Binding-site contacts:
Ligand atom O10 contacts residue GLY149 of chain 1.A at 3.6 Å.
Ligand atom C1 contacts residue FAD1 of chain 1.F at 3.6 Å.
Ligand atom C28 contacts residue PHE232 of chain 1.C at 3.6 Å (hydrophobic).
Ligand atom C19 contacts residue FAD1 of chain 1.F at 3.7 Å.
Ligand atom C12 contacts residue TRP105 of chain 1.A at 3.4 Å (hydrophobic).
Ligand atom O10 contacts residue FAD1 of chain 1.F at 3.8 Å.
Ligand atom C9 contacts residue FAD1 of chain 1.F at 3.7 Å.
Ligand atom C26 contacts residue TYR128 of chain 1.C at 3.3 Å (hydrophobic).
Ligand atom C6 contacts residue FAD1 of chain 1.F at 3.5 Å.
Ligand atom O44 contacts residue TYR128 of chain 1.C at 3.5 Å (h-bond).
Ligand atom O44 contacts residue FAD1 of chain 1.F at 3.7 Å.
Ligand atom C29 contacts residue GLY150 of chain 1.A at 3.7 Å.
Ligand atom C19 contacts residue HIS161 of chain 1.A at 3.5 Å.
Ligand atom C24 contacts residue MET154 of chain 1.A at 3.6 Å (hydrophobic).
Ligand atom C12 contacts residue FAD1 of chain 1.F at 3.6 Å.
Ligand atom C4 contacts residue FAD1 of chain 1.F at 3.5 Å.
Ligand atom C6 contacts residue TYR128 of chain 1.C at 3.2 Å (hydrophobic).
Ligand atom C29 contacts residue MET154 of chain 1.A at 3.6 Å (hydrophobic).
Ligand atom C3 contacts residue FAD1 of chain 1.F at 3.6 Å.
Ligand atom N7 contacts residue FAD1 of chain 1.F at 3.5 Å (h-bond).
Ligand atom C27 contacts residue PHE232 of chain 1.C at 3.6 Å (hydrophobic).
Ligand atom C8 contacts residue FAD1 of chain 1.F at 3.6 Å.
Ligand atom C37 contacts residue FAD1 of chain 1.F at 3.6 Å.
Ligand atom C37 contacts residue PHE178 of chain 1.C at 3.6 Å (hydrophobic).
Ligand atom C1 contacts residue TYR128 of chain 1.C at 3.1 Å (hydrophobic).
Ligand atom C2 contacts residue FAD1 of chain 1.F at 3.5 Å.
Ligand atom C45 contacts residue PRO68 of chain 1.C at 3.7 Å (hydrophobic).
Ligand atom O20 contacts residue HIS161 of chain 1.A at 3.4 Å (h-bond).
Ligand atom C2 contacts residue TYR128 of chain 1.C at 3.8 Å (hydrophobic).
Ligand atom C37 contacts residue PHE106 of chain 1.A at 3.5 Å (hydrophobic).
Ligand atom C5 contacts residue TYR128 of chain 1.C at 3.6 Å (hydrophobic).
Ligand atom C25 contacts residue TYR128 of chain 1.C at 3.3 Å (hydrophobic).
Ligand atom C1 contacts residue TYR126 of chain 1.C at 3.7 Å (hydrophobic).
Ligand atom C5 contacts residue FAD1 of chain 1.F at 3.7 Å.
Ligand atom C25 contacts residue MET154 of chain 1.A at 3.7 Å (hydrophobic).
Ligand atom C26 contacts residue MET131 of chain 1.C at 3.7 Å (hydrophobic).
Ligand atom O11 contacts residue FAD1 of chain 1.F at 3.5 Å.
Ligand atom O11 contacts residue TYR126 of chain 1.C at 3.1 Å (h-bond).
Ligand atom C2 contacts residue TYR126 of chain 1.C at 3.3 Å (hydrophobic).
Ligand atom C45 contacts residue TYR128 of chain 1.C at 3.7 Å (hydrophobic).

Sequence of chain 1.C:
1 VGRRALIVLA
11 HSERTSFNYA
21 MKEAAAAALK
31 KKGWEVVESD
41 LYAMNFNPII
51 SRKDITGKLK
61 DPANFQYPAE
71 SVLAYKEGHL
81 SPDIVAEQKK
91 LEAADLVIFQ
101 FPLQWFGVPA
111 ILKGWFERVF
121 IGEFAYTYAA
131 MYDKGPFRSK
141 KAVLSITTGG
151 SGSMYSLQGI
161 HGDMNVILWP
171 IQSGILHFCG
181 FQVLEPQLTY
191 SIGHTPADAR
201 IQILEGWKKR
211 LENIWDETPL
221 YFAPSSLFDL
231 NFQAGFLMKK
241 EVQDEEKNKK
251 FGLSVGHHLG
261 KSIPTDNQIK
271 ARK

Sequence of chain 1.A:
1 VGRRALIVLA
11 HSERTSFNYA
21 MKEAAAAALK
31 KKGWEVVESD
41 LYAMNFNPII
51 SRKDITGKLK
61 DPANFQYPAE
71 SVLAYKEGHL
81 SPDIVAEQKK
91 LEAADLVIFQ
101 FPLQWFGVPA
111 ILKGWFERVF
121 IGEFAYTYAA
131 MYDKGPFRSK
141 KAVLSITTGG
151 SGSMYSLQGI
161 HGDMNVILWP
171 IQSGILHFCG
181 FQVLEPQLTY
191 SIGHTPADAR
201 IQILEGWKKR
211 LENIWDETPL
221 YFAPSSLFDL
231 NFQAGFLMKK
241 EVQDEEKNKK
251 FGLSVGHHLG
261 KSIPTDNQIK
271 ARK

A small-molecule ligand and the protein it binds are described below.
Small molecule (SMILES): COC1=CC(=O)c2c(c(COc3ccccc3)c(C)n2C)C1=O